This protein binds this small molecule.
Small molecule (SMILES): CC(=O)N[C@@H]1[C@@H](O)[C@H](O)[C@@H](CO)O[C@H]1O

Binding-site contacts:
Ligand atom O5 contacts residue ASN1134 of chain 1.A at 2.3 Å (h-bond).
Ligand atom C4 contacts residue ASN1134 of chain 1.A at 4.2 Å.
Ligand atom C3 contacts residue ASN1134 of chain 1.A at 3.8 Å.
Ligand atom O6 contacts residue CYS1082 of chain 1.A at 4.0 Å.
Ligand atom C2 contacts residue ASN1134 of chain 1.A at 2.5 Å.
Ligand atom C5 contacts residue ASN1134 of chain 1.A at 3.6 Å.
Ligand atom O5 contacts residue CYS1082 of chain 1.A at 4.3 Å.
Ligand atom N2 contacts residue ASN1134 of chain 1.A at 3.0 Å (h-bond).
Ligand atom C1 contacts residue ASN1134 of chain 1.A at 1.4 Å.
Ligand atom C7 contacts residue ASN1134 of chain 1.A at 3.3 Å.
Ligand atom C8 contacts residue ASN1134 of chain 1.A at 3.8 Å.
Ligand atom C8 contacts residue VAL1133 of chain 1.A at 4.1 Å (hydrophobic).
Ligand atom C8 contacts residue ILE1132 of chain 1.A at 4.1 Å (hydrophobic).
Ligand atom O7 contacts residue ASN1134 of chain 1.A at 3.5 Å (h-bond).

Sequence of chain 1.A:
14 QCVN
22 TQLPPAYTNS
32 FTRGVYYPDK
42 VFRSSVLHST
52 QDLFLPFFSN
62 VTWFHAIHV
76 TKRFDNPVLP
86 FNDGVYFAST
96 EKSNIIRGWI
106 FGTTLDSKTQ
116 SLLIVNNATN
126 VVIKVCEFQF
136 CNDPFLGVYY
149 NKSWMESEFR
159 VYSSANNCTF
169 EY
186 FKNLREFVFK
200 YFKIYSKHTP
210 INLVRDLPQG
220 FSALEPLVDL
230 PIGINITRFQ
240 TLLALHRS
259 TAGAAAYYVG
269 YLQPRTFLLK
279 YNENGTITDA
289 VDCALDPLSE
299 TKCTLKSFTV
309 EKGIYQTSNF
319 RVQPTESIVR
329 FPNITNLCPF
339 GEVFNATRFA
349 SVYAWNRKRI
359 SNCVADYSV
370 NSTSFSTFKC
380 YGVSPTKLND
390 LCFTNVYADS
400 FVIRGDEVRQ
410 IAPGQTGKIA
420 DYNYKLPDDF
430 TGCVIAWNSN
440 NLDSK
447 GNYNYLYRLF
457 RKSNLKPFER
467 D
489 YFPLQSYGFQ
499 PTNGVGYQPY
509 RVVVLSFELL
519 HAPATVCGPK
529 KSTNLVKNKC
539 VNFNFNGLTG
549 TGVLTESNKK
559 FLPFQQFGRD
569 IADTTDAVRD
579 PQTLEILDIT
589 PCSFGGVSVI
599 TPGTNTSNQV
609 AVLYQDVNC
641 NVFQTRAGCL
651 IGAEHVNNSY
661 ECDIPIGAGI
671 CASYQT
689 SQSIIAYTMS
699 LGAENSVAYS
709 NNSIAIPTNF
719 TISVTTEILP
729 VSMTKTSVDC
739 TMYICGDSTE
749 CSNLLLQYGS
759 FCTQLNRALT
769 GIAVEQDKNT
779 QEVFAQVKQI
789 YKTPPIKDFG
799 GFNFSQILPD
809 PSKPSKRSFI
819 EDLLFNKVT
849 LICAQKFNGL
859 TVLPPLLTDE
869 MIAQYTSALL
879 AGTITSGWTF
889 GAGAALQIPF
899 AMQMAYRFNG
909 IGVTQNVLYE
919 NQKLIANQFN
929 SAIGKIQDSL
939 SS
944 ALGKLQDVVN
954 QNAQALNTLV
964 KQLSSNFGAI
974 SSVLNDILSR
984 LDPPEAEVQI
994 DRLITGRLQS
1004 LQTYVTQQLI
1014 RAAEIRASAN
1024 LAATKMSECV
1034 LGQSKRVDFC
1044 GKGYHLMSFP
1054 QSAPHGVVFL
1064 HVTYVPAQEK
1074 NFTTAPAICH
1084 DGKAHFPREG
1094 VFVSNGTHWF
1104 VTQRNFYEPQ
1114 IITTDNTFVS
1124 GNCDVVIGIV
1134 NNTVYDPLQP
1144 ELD